Sequence of chain 1.C:
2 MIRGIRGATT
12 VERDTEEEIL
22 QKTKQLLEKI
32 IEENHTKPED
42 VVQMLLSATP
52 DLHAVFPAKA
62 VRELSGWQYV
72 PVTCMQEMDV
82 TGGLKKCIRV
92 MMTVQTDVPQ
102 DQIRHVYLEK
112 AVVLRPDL

Sequence of chain 1.B:
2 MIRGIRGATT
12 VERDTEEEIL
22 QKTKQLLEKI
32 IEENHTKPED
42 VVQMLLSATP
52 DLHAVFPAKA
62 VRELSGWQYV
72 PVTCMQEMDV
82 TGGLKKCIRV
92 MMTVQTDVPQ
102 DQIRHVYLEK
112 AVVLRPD

Binding-site contacts:
Ligand atom O4 contacts residue LEU115 of chain 1.C at 4.0 Å.
Ligand atom C11 contacts residue TYR108 of chain 1.C at 3.9 Å (hydrophobic).
Ligand atom C1 contacts residue ALA59 of chain 1.B at 4.1 Å (hydrophobic).
Ligand atom C5 contacts residue PHE57 of chain 1.B at 3.5 Å (hydrophobic).
Ligand atom O4 contacts residue ARG116 of chain 1.C at 3.9 Å.
Ligand atom C2 contacts residue VAL73 of chain 1.B at 3.8 Å (hydrophobic).
Ligand atom O7 contacts residue PHE57 of chain 1.B at 4.0 Å.
Ligand atom O1 contacts residue VAL73 of chain 1.B at 3.5 Å.
Ligand atom O1 contacts residue ALA59 of chain 1.B at 3.5 Å (h-bond).
Ligand atom O5 contacts residue PHE57 of chain 1.B at 3.5 Å.
Ligand atom O2 contacts residue ALA59 of chain 1.B at 3.3 Å.
Ligand atom C11 contacts residue ARG90 of chain 1.C at 3.7 Å.
Ligand atom C4 contacts residue CYS75 of chain 1.B at 4.1 Å (hydrophobic).
Ligand atom C3 contacts residue VAL73 of chain 1.B at 3.6 Å (hydrophobic).
Ligand atom C11 contacts residue LEU115 of chain 1.C at 3.9 Å (hydrophobic).
Ligand atom C4 contacts residue THR74 of chain 1.B at 4.1 Å.
Ligand atom C8 contacts residue LEU115 of chain 1.C at 3.9 Å (hydrophobic).
Ligand atom C2 contacts residue ARG7 of chain 1.C at 3.8 Å.
Ligand atom O4 contacts residue TYR108 of chain 1.C at 2.9 Å (h-bond).
Ligand atom O2 contacts residue LYS60 of chain 1.B at 3.4 Å (salt-bridge).
Ligand atom O3 contacts residue LEU115 of chain 1.C at 3.6 Å.
Ligand atom O3 contacts residue TYR108 of chain 1.C at 4.1 Å.
Ligand atom O5 contacts residue GLU78 of chain 1.C at 2.9 Å (salt-bridge).
Ligand atom O3 contacts residue ARG90 of chain 1.C at 2.9 Å (salt-bridge).
Ligand atom O5 contacts residue CYS75 of chain 1.B at 3.2 Å (h-bond).
Ligand atom C11 contacts residue ARG7 of chain 1.C at 3.5 Å.
Ligand atom C10 contacts residue ALA59 of chain 1.B at 3.4 Å (hydrophobic).
Ligand atom O4 contacts residue ARG7 of chain 1.C at 3.2 Å (salt-bridge).
Ligand atom C6 contacts residue PHE57 of chain 1.B at 3.4 Å (hydrophobic).
Ligand atom C4 contacts residue GLU78 of chain 1.C at 3.4 Å.
Ligand atom C4 contacts residue ARG90 of chain 1.C at 4.0 Å.
Ligand atom O7 contacts residue LEU115 of chain 1.C at 4.0 Å.
Ligand atom O3 contacts residue ARG7 of chain 1.C at 2.9 Å (salt-bridge).
Ligand atom C2 contacts residue ALA59 of chain 1.B at 3.9 Å (hydrophobic).
Ligand atom C3 contacts residue CYS75 of chain 1.B at 4.0 Å (hydrophobic).
Ligand atom C3 contacts residue ARG7 of chain 1.C at 3.8 Å.
Ligand atom C3 contacts residue THR74 of chain 1.B at 3.6 Å.
Ligand atom O7 contacts residue ARG90 of chain 1.C at 3.1 Å (salt-bridge).
Ligand atom C5 contacts residue ARG90 of chain 1.C at 3.9 Å.
Ligand atom C8 contacts residue ARG90 of chain 1.C at 3.8 Å.

This protein binds this small molecule.
Small molecule (SMILES): O=C(O)[C@@H]1C[C@]2(C(=O)O)C=C[C@@H](O)[C@@H](C2)O1